The protein below binds the small molecule below.
Small molecule (SMILES): C(#C[C@@H]1CCCN1)c1cccnc1

Binding-site contacts:
Ligand atom N10 contacts residue TYR97 of chain 1.C at 2.9 Å (h-bond).
Ligand atom N10 contacts residue TYR200 of chain 1.C at 4.1 Å.
Ligand atom C9 contacts residue TYR97 of chain 1.C at 3.6 Å (hydrophobic).
Ligand atom C12 contacts residue TRP61 of chain 1.D at 3.7 Å (hydrophobic).
Ligand atom C9 contacts residue TYR200 of chain 1.C at 3.5 Å (hydrophobic).
Ligand atom C13 contacts residue TYR193 of chain 1.C at 3.9 Å (hydrophobic).
Ligand atom C12 contacts residue MET122 of chain 1.D at 3.6 Å (hydrophobic).
Ligand atom C5 contacts residue MET122 of chain 1.D at 4.2 Å (hydrophobic).
Ligand atom C12 contacts residue TYR193 of chain 1.C at 4.3 Å (hydrophobic).
Ligand atom C4 contacts residue MET122 of chain 1.D at 4.2 Å (hydrophobic).
Ligand atom C2 contacts residue MET122 of chain 1.D at 4.1 Å (hydrophobic).
Ligand atom C8 contacts residue TRP151 of chain 1.C at 3.1 Å (hydrophobic).
Ligand atom C7 contacts residue CYS196 of chain 1.C at 3.8 Å (hydrophobic).
Ligand atom C12 contacts residue TYR97 of chain 1.C at 3.7 Å (hydrophobic).
Ligand atom C11 contacts residue TRP151 of chain 1.C at 3.4 Å (hydrophobic).
Ligand atom C6 contacts residue CYS196 of chain 1.C at 4.3 Å (hydrophobic).
Ligand atom C5 contacts residue TRP151 of chain 1.C at 3.8 Å (hydrophobic).
Ligand atom C11 contacts residue TYR97 of chain 1.C at 3.2 Å (hydrophobic).
Ligand atom C2 contacts residue LEU120 of chain 1.D at 3.5 Å (hydrophobic).
Ligand atom C2 contacts residue ARG112 of chain 1.D at 3.9 Å.
Ligand atom N3 contacts residue MET122 of chain 1.D at 3.9 Å.
Ligand atom N10 contacts residue SER150 of chain 1.C at 4.0 Å.
Ligand atom C7 contacts residue TRP151 of chain 1.C at 3.3 Å (hydrophobic).
Ligand atom C5 contacts residue TYR200 of chain 1.C at 4.1 Å (hydrophobic).
Ligand atom C4 contacts residue THR152 of chain 1.C at 4.0 Å.
Ligand atom C13 contacts residue TYR97 of chain 1.C at 3.7 Å (hydrophobic).
Ligand atom C13 contacts residue TYR200 of chain 1.C at 3.9 Å (hydrophobic).
Ligand atom N3 contacts residue THR152 of chain 1.C at 3.9 Å.
Ligand atom C7 contacts residue MET122 of chain 1.D at 4.1 Å (hydrophobic).
Ligand atom C1 contacts residue ARG112 of chain 1.D at 3.8 Å.
Ligand atom C1 contacts residue LEU120 of chain 1.D at 3.9 Å (hydrophobic).
Ligand atom C8 contacts residue CYS196 of chain 1.C at 4.0 Å (hydrophobic).
Ligand atom C13 contacts residue CYS196 of chain 1.C at 4.2 Å (hydrophobic).
Ligand atom N10 contacts residue TRP151 of chain 1.C at 2.8 Å (h-bond).
Ligand atom C7 contacts residue TYR200 of chain 1.C at 3.5 Å (hydrophobic).
Ligand atom C8 contacts residue TYR200 of chain 1.C at 3.3 Å (hydrophobic).
Ligand atom C6 contacts residue TYR200 of chain 1.C at 4.0 Å (hydrophobic).
Ligand atom C9 contacts residue TRP151 of chain 1.C at 3.5 Å (hydrophobic).
Ligand atom C8 contacts residue MET122 of chain 1.D at 4.3 Å (hydrophobic).
Ligand atom C4 contacts residue TRP151 of chain 1.C at 3.6 Å (hydrophobic).

Sequence of chain 1.D:
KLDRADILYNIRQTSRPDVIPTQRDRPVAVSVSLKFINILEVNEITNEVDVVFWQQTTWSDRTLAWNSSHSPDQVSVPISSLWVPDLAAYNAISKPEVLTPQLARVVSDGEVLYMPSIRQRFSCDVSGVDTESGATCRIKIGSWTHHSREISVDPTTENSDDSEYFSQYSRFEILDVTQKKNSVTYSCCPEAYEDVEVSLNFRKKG

Sequence of chain 1.C:
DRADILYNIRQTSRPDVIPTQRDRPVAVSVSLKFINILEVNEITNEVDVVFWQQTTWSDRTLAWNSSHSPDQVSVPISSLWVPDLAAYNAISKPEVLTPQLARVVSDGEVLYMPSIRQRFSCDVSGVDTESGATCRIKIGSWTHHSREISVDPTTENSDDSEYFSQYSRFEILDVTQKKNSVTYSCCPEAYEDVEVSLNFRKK